This protein binds this small molecule.
Small molecule (SMILES): CC(=O)N[C@@H]1[C@@H](O)[C@H](O)[C@@H](CO)O[C@H]1O

Binding-site contacts:
Ligand atom C8 contacts residue ASN316 of chain 1.I at 4.0 Å.
Ligand atom C3 contacts residue ASN316 of chain 1.I at 3.9 Å.
Ligand atom N2 contacts residue ASN316 of chain 1.I at 3.0 Å (h-bond).
Ligand atom C1 contacts residue ASN316 of chain 1.I at 1.6 Å.
Ligand atom C2 contacts residue ASN316 of chain 1.I at 2.6 Å.
Ligand atom O5 contacts residue ASN316 of chain 1.I at 2.4 Å (h-bond).
Ligand atom C7 contacts residue ASN316 of chain 1.I at 3.3 Å.
Ligand atom C5 contacts residue ASN316 of chain 1.I at 3.8 Å.
Ligand atom O7 contacts residue ASN316 of chain 1.I at 3.6 Å.
Ligand atom C4 contacts residue ASN316 of chain 1.I at 4.3 Å.

Sequence of chain 1.I:
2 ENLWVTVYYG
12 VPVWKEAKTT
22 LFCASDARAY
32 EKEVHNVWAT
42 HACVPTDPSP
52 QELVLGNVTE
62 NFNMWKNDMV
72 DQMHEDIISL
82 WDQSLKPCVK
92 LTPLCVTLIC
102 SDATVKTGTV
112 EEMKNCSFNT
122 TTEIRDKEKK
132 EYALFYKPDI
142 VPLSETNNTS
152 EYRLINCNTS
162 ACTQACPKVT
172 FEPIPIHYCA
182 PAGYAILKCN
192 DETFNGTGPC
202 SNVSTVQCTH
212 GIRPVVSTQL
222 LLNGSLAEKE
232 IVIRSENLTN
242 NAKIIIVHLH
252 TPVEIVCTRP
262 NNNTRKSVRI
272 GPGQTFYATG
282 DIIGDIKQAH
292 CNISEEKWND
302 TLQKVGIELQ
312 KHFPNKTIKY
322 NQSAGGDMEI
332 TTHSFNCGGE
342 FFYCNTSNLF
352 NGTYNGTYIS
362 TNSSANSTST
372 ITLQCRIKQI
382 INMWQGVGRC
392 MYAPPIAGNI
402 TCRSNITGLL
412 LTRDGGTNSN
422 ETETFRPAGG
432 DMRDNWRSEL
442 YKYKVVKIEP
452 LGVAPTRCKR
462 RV